Sequence of chain 1.B:
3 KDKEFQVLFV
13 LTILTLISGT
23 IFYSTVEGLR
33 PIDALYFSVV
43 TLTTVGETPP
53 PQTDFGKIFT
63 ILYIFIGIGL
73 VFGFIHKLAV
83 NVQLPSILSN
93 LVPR

Binding-site contacts:
Ligand atom O contacts residue LEU16 of chain 1.B at 3.9 Å.
Ligand atom N contacts residue SER20 of chain 1.B at 3.8 Å.
Ligand atom N contacts residue LEU16 of chain 1.B at 3.8 Å.
Ligand atom O contacts residue ILE19 of chain 1.B at 4.0 Å.
Ligand atom N contacts residue ILE19 of chain 1.B at 4.4 Å.

This protein binds this small molecule.
Small molecule (SMILES): NCC(=O)O